Sequence of chain 1.A:
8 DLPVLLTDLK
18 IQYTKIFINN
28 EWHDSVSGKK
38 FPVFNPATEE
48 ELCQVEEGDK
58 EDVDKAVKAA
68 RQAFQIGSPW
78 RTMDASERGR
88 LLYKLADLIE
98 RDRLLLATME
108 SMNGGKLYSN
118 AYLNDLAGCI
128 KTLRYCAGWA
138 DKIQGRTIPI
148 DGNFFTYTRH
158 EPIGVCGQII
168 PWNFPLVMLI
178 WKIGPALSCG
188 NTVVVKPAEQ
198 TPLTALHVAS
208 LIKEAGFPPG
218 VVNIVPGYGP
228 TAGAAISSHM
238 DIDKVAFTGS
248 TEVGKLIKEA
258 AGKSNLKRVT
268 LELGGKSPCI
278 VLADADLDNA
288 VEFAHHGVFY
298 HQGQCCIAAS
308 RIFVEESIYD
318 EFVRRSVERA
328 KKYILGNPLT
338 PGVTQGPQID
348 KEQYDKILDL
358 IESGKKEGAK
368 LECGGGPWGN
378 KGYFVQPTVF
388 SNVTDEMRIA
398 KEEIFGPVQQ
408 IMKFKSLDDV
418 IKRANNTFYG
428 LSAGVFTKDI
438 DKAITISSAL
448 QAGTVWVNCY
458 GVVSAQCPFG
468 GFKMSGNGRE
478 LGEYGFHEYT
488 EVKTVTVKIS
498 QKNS

A small-molecule ligand and the protein it binds are described below.
Small molecule (SMILES): CS(=O)(=O)N1CCN(C(=O)c2cnc3ccc(F)cc3c2-c2ccc(C3(C#N)CC3)cc2)CC1

Binding-site contacts:
Ligand atom C23 contacts residue VAL460 of chain 1.A at 3.2 Å (hydrophobic).
Ligand atom C2 contacts residue TYR297 of chain 1.A at 3.7 Å (hydrophobic).
Ligand atom N31 contacts residue CYS303 of chain 1.A at 3.0 Å (h-bond).
Ligand atom C28 contacts residue VAL460 of chain 1.A at 3.9 Å (hydrophobic).
Ligand atom C28 contacts residue GLY125 of chain 1.A at 3.8 Å.
Ligand atom F35 contacts residue HIS293 of chain 1.A at 3.6 Å.
Ligand atom C33 contacts residue TRP178 of chain 1.A at 3.8 Å (hydrophobic).
Ligand atom C7 contacts residue TYR297 of chain 1.A at 3.8 Å (hydrophobic).
Ligand atom C9 contacts residue ASN121 of chain 1.A at 3.7 Å.
Ligand atom O27 contacts residue GLY125 of chain 1.A at 3.6 Å (h-bond).
Ligand atom C16 contacts residue ILE304 of chain 1.A at 3.9 Å (hydrophobic).
Ligand atom C15 contacts residue ILE304 of chain 1.A at 3.8 Å (hydrophobic).
Ligand atom N31 contacts residue ILE304 of chain 1.A at 3.4 Å (h-bond).
Ligand atom F35 contacts residue GLY458 of chain 1.A at 3.7 Å.
Ligand atom O26 contacts residue ALA462 of chain 1.A at 3.8 Å.
Ligand atom C4 contacts residue TYR297 of chain 1.A at 3.6 Å (hydrophobic).
Ligand atom C33 contacts residue PHE466 of chain 1.A at 3.9 Å (hydrophobic).
Ligand atom C13 contacts residue PHE171 of chain 1.A at 3.4 Å (hydrophobic).
Ligand atom F35 contacts residue ILE304 of chain 1.A at 3.8 Å.
Ligand atom O18 contacts residue ASN121 of chain 1.A at 3.6 Å.
Ligand atom O26 contacts residue VAL460 of chain 1.A at 3.3 Å (h-bond).
Ligand atom C8 contacts residue TYR297 of chain 1.A at 3.8 Å (hydrophobic).
Ligand atom O26 contacts residue SER461 of chain 1.A at 3.3 Å.
Ligand atom C5 contacts residue HIS293 of chain 1.A at 3.9 Å.
Ligand atom O27 contacts residue THR129 of chain 1.A at 3.2 Å (h-bond).
Ligand atom C6 contacts residue GLY458 of chain 1.A at 3.9 Å.
Ligand atom C15 contacts residue VAL460 of chain 1.A at 3.9 Å (hydrophobic).
Ligand atom C2 contacts residue GLY458 of chain 1.A at 3.8 Å.
Ligand atom C1 contacts residue GLY458 of chain 1.A at 3.7 Å.
Ligand atom O26 contacts residue TRP178 of chain 1.A at 3.6 Å.
Ligand atom C9 contacts residue TYR297 of chain 1.A at 3.5 Å (hydrophobic).
Ligand atom O27 contacts residue TRP178 of chain 1.A at 3.2 Å (h-bond).
Ligand atom N10 contacts residue TYR297 of chain 1.A at 3.5 Å.
Ligand atom O18 contacts residue TYR297 of chain 1.A at 3.7 Å.
Ligand atom C6 contacts residue TYR297 of chain 1.A at 3.9 Å (hydrophobic).
Ligand atom N31 contacts residue CYS302 of chain 1.A at 3.8 Å.
Ligand atom C3 contacts residue TYR297 of chain 1.A at 3.7 Å (hydrophobic).
Ligand atom C32 contacts residue MET175 of chain 1.A at 3.6 Å (hydrophobic).
Ligand atom C12 contacts residue PHE171 of chain 1.A at 3.4 Å (hydrophobic).
Ligand atom F35 contacts residue GLY294 of chain 1.A at 3.5 Å.